Binding-site contacts:
Ligand atom C7 contacts residue CYS469 of chain 1.B at 4.1 Å (hydrophobic).
Ligand atom C2 contacts residue ASP526 of chain 1.B at 3.6 Å.
Ligand atom C6 contacts residue LYS480 of chain 1.B at 3.9 Å.
Ligand atom O7 contacts residue CYS469 of chain 1.B at 3.5 Å (h-bond).
Ligand atom N2 contacts residue ASP526 of chain 1.B at 2.8 Å (salt-bridge).
Ligand atom C5 contacts residue SER503 of chain 1.B at 4.1 Å.
Ligand atom C5 contacts residue SER479 of chain 1.B at 4.0 Å.
Ligand atom O6 contacts residue SER479 of chain 1.B at 3.3 Å (h-bond).
Ligand atom C7 contacts residue SER468 of chain 1.B at 4.0 Å.
Ligand atom C2 contacts residue ASN501 of chain 1.B at 2.4 Å.
Ligand atom C3 contacts residue ASN501 of chain 1.B at 3.8 Å.
Ligand atom O6 contacts residue SER407 of chain 1.B at 4.0 Å.
Ligand atom C3 contacts residue ASP526 of chain 1.B at 3.8 Å.
Ligand atom C1 contacts residue ASP526 of chain 1.B at 3.5 Å.
Ligand atom C8 contacts residue ASP526 of chain 1.B at 3.8 Å.
Ligand atom C8 contacts residue CYS469 of chain 1.B at 3.7 Å (hydrophobic).
Ligand atom O5 contacts residue ASP477 of chain 1.B at 4.2 Å.
Ligand atom C6 contacts residue SER479 of chain 1.B at 3.6 Å.
Ligand atom N2 contacts residue ASN501 of chain 1.B at 2.8 Å (h-bond).
Ligand atom C1 contacts residue SER479 of chain 1.B at 4.2 Å.
Ligand atom C4 contacts residue ASN501 of chain 1.B at 4.2 Å.
Ligand atom O6 contacts residue LYS480 of chain 1.B at 4.1 Å.
Ligand atom C1 contacts residue SER503 of chain 1.B at 4.1 Å.
Ligand atom O5 contacts residue SER503 of chain 1.B at 4.2 Å.
Ligand atom C8 contacts residue TYR524 of chain 1.B at 3.5 Å (hydrophobic).
Ligand atom O7 contacts residue SER468 of chain 1.B at 3.3 Å.
Ligand atom C1 contacts residue ASN501 of chain 1.B at 1.4 Å.
Ligand atom C8 contacts residue SER468 of chain 1.B at 4.1 Å.
Ligand atom C7 contacts residue ASN501 of chain 1.B at 3.6 Å.
Ligand atom C5 contacts residue ASN501 of chain 1.B at 3.6 Å.
Ligand atom O7 contacts residue ASN501 of chain 1.B at 4.0 Å.
Ligand atom O5 contacts residue ASN501 of chain 1.B at 2.4 Å (h-bond).
Ligand atom C7 contacts residue ASP526 of chain 1.B at 3.7 Å.
Ligand atom O5 contacts residue SER479 of chain 1.B at 3.3 Å (h-bond).

Sequence of chain 1.B:
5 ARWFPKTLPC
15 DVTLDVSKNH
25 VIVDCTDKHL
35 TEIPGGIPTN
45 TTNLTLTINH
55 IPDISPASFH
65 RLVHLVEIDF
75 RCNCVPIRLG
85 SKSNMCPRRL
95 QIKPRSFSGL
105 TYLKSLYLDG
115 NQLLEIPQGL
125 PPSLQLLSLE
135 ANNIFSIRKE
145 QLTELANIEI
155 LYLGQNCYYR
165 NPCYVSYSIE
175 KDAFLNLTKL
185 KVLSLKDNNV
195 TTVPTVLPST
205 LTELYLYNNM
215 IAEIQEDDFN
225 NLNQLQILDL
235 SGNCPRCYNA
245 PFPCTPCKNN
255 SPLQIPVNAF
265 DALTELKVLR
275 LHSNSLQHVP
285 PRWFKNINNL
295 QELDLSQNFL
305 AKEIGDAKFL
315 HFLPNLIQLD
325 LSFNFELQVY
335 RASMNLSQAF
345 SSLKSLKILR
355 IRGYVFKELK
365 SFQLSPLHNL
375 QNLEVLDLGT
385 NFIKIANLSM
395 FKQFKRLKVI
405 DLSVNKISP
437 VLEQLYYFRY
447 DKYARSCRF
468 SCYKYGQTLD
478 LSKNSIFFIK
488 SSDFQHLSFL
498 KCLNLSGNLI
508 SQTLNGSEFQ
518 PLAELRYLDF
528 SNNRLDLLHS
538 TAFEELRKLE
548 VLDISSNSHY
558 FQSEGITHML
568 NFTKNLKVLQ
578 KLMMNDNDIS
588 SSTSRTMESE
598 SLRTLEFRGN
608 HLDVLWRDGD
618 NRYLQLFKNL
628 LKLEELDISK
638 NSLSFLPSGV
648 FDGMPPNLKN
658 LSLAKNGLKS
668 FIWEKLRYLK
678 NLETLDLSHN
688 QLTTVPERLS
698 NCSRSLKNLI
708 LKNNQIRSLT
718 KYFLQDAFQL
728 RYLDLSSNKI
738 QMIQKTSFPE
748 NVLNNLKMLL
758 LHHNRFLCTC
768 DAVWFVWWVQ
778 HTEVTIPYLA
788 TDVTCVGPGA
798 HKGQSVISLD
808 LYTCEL

The small molecule below binds the protein below.
Small molecule (SMILES): CC(=O)N[C@@H]1[C@@H](O)[C@H](O)[C@@H](CO)O[C@H]1O